Sequence of chain 1.B:
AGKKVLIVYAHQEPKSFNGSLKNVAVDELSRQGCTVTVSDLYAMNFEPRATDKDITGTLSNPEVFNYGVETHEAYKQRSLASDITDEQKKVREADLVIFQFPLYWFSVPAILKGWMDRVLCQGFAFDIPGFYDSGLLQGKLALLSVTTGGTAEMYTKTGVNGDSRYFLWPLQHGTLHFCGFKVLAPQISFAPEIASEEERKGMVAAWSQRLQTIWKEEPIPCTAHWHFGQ

Sequence of chain 1.A:
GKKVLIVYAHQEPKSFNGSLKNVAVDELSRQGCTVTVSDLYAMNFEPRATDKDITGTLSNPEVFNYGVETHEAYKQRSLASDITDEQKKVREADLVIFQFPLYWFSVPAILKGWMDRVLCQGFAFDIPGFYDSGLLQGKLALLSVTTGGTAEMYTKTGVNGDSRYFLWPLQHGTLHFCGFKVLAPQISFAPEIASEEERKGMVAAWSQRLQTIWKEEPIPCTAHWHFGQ

The small molecule below binds the protein below.
Small molecule (SMILES): COc1ccc(C2=Nc3ccc(OC)cc3C2=O)cc1

Binding-site contacts:
Ligand atom C13 contacts residue MET155 of chain 1.A at 3.4 Å (hydrophobic).
Ligand atom C19 contacts residue ILE129 of chain 1.B at 3.9 Å (hydrophobic).
Ligand atom C3 contacts residue FAD1 of chain 1.D at 3.4 Å.
Ligand atom C3 contacts residue PHE127 of chain 1.B at 3.9 Å (hydrophobic).
Ligand atom C6 contacts residue FAD1 of chain 1.D at 3.3 Å.
Ligand atom C10 contacts residue GLY151 of chain 1.A at 3.9 Å.
Ligand atom N9 contacts residue ILE129 of chain 1.B at 4.0 Å.
Ligand atom C5 contacts residue FAD1 of chain 1.D at 3.3 Å.
Ligand atom C20 contacts residue MET155 of chain 1.A at 3.4 Å (hydrophobic).
Ligand atom C20 contacts residue ILE129 of chain 1.B at 4.0 Å (hydrophobic).
Ligand atom O4 contacts residue PHE127 of chain 1.B at 3.5 Å.
Ligand atom C10 contacts residue GLY150 of chain 1.A at 3.7 Å.
Ligand atom C16 contacts residue MET155 of chain 1.A at 4.0 Å (hydrophobic).
Ligand atom C19 contacts residue MET155 of chain 1.A at 3.9 Å (hydrophobic).
Ligand atom C17 contacts residue GLY150 of chain 1.A at 3.2 Å.
Ligand atom O4 contacts residue FAD1 of chain 1.D at 3.1 Å.
Ligand atom C11 contacts residue GLY151 of chain 1.A at 3.9 Å.
Ligand atom C11 contacts residue ILE129 of chain 1.B at 3.9 Å (hydrophobic).
Ligand atom C8 contacts residue ILE129 of chain 1.B at 4.1 Å (hydrophobic).
Ligand atom N9 contacts residue GLY150 of chain 1.A at 3.8 Å.
Ligand atom C5 contacts residue TRP106 of chain 1.A at 3.4 Å (hydrophobic).
Ligand atom C16 contacts residue ILE195 of chain 1.A at 3.3 Å (hydrophobic).
Ligand atom C5 contacts residue PHE179 of chain 1.B at 4.0 Å (hydrophobic).
Ligand atom O14 contacts residue MET155 of chain 1.A at 3.4 Å.
Ligand atom C2 contacts residue PHE179 of chain 1.B at 3.9 Å (hydrophobic).
Ligand atom O12 contacts residue GLY151 of chain 1.A at 4.0 Å.
Ligand atom C8 contacts residue GLY150 of chain 1.A at 4.1 Å.
Ligand atom C15 contacts residue MET155 of chain 1.A at 4.0 Å (hydrophobic).
Ligand atom C17 contacts residue ILE195 of chain 1.A at 3.9 Å (hydrophobic).
Ligand atom C2 contacts residue FAD1 of chain 1.D at 3.5 Å.
Ligand atom C1 contacts residue FAD1 of chain 1.D at 3.8 Å.
Ligand atom C16 contacts residue GLY150 of chain 1.A at 4.1 Å.
Ligand atom C15 contacts residue ILE195 of chain 1.A at 4.0 Å (hydrophobic).
Ligand atom O12 contacts residue PHE179 of chain 1.B at 3.9 Å.
Ligand atom C18 contacts residue GLY150 of chain 1.A at 3.9 Å.
Ligand atom C7 contacts residue FAD1 of chain 1.D at 3.7 Å.
Ligand atom C1 contacts residue ILE129 of chain 1.B at 4.1 Å (hydrophobic).
Ligand atom C10 contacts residue ILE129 of chain 1.B at 3.8 Å (hydrophobic).
Ligand atom C5 contacts residue PHE127 of chain 1.B at 3.7 Å (hydrophobic).
Ligand atom C6 contacts residue PHE127 of chain 1.B at 4.0 Å (hydrophobic).